Sequence of chain 1.A:
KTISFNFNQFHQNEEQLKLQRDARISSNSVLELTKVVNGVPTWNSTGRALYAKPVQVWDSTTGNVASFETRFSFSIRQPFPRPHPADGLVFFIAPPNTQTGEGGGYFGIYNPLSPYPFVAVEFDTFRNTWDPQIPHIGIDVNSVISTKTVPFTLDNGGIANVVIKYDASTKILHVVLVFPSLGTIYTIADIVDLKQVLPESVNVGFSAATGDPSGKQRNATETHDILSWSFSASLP

A protein and the small-molecule ligand that binds it are described below.
Small molecule (SMILES): CC(=O)N[C@H]1[C@H](O[C@H]2[C@H](O[C@@H]3O[C@@H](C)[C@@H](O)[C@@H](O)[C@@H]3O)[C@@H](NC(C)=O)CO[C@@H]2CO)O[C@H](CO)[C@@H](O)[C@@H]1O

Binding-site contacts:
Ligand atom O6 contacts residue PHE80 of chain 1.A at 3.6 Å.
Ligand atom O5 contacts residue ASN219 of chain 1.A at 2.4 Å (h-bond).
Ligand atom N2 contacts residue ARG82 of chain 1.A at 4.1 Å.
Ligand atom C2 contacts residue ASN219 of chain 1.A at 2.4 Å.
Ligand atom O7 contacts residue PRO83 of chain 1.A at 3.4 Å.
Ligand atom C4 contacts residue ASN219 of chain 1.A at 4.2 Å.
Ligand atom O5 contacts residue PHE80 of chain 1.A at 3.9 Å.
Ligand atom C7 contacts residue GLN217 of chain 1.A at 4.5 Å.
Ligand atom C3 contacts residue ASN219 of chain 1.A at 3.8 Å.
Ligand atom O5 contacts residue ARG82 of chain 1.A at 4.1 Å.
Ligand atom O7 contacts residue ASN219 of chain 1.A at 3.7 Å.
Ligand atom O7 contacts residue ARG82 of chain 1.A at 3.2 Å (salt-bridge).
Ligand atom C8 contacts residue ASN219 of chain 1.A at 4.3 Å.
Ligand atom C1 contacts residue ARG82 of chain 1.A at 3.7 Å.
Ligand atom C8 contacts residue PRO83 of chain 1.A at 3.7 Å (hydrophobic).
Ligand atom C5 contacts residue ASN219 of chain 1.A at 3.7 Å.
Ligand atom N2 contacts residue ASN219 of chain 1.A at 2.9 Å (h-bond).
Ligand atom C8 contacts residue GLN217 of chain 1.A at 3.3 Å.
Ligand atom C7 contacts residue ASN219 of chain 1.A at 3.4 Å.
Ligand atom C7 contacts residue ARG82 of chain 1.A at 3.8 Å.
Ligand atom C1 contacts residue ASN219 of chain 1.A at 1.4 Å.
Ligand atom C7 contacts residue PRO83 of chain 1.A at 3.7 Å (hydrophobic).
Ligand atom C6 contacts residue PHE80 of chain 1.A at 4.0 Å (hydrophobic).
Ligand atom C2 contacts residue ARG82 of chain 1.A at 3.7 Å.